A small-molecule ligand and the protein it binds are described below.
Small molecule (SMILES): Nc1ncnc2c1ncn2[C@@H]1O[C@H](COP(=O)(O)OP(=O)(O)OP(O)(O)=S)[C@@H](O)[C@H]1O

Binding-site contacts:
Ligand atom O3B contacts residue THR74 of chain 1.A at 3.4 Å (h-bond).
Ligand atom N7 contacts residue TYR104 of chain 1.A at 3.4 Å.
Ligand atom O4' contacts residue THR75 of chain 1.A at 3.5 Å (h-bond).
Ligand atom C6 contacts residue TYR104 of chain 1.A at 3.6 Å (hydrophobic).
Ligand atom O2B contacts residue SER71 of chain 1.A at 2.6 Å (h-bond).
Ligand atom O3A contacts residue GLY72 of chain 1.A at 3.5 Å.
Ligand atom O2B contacts residue GLY72 of chain 1.A at 2.9 Å (h-bond).
Ligand atom O1B contacts residue THR74 of chain 1.A at 2.5 Å (h-bond).
Ligand atom C4 contacts residue TYR104 of chain 1.A at 3.9 Å (hydrophobic).
Ligand atom O1B contacts residue LYS73 of chain 1.A at 2.6 Å (salt-bridge).
Ligand atom PG contacts residue GLN195 of chain 1.A at 3.7 Å.
Ligand atom N3 contacts residue GLY266 of chain 1.A at 3.3 Å (h-bond).
Ligand atom O4' contacts residue TYR104 of chain 1.A at 3.4 Å (h-bond).
Ligand atom C2 contacts residue GLY266 of chain 1.A at 3.5 Å.
Ligand atom C8 contacts residue TYR104 of chain 1.A at 3.5 Å (hydrophobic).
Ligand atom O3' contacts residue ASN241 of chain 1.A at 3.2 Å (h-bond).
Ligand atom C5 contacts residue TYR104 of chain 1.A at 3.5 Å (hydrophobic).
Ligand atom N9 contacts residue TYR104 of chain 1.A at 3.8 Å.
Ligand atom PB contacts residue LYS73 of chain 1.A at 3.5 Å.
Ligand atom O3A contacts residue THR74 of chain 1.A at 3.3 Å (h-bond).
Ligand atom O5' contacts residue GLY72 of chain 1.A at 3.6 Å.
Ligand atom PB contacts residue SER71 of chain 1.A at 3.8 Å.
Ligand atom O1A contacts residue THR75 of chain 1.A at 3.8 Å.
Ligand atom O3A contacts residue LYS73 of chain 1.A at 3.6 Å.
Ligand atom PB contacts residue GLY72 of chain 1.A at 3.6 Å.
Ligand atom O2B contacts residue SER70 of chain 1.A at 3.0 Å.
Ligand atom N6 contacts residue TYR104 of chain 1.A at 3.5 Å.
Ligand atom O1B contacts residue GLY72 of chain 1.A at 3.2 Å.
Ligand atom O1A contacts residue THR74 of chain 1.A at 3.1 Å.
Ligand atom O4' contacts residue ILE263 of chain 1.A at 3.7 Å.
Ligand atom O2G contacts residue GLN195 of chain 1.A at 2.9 Å (h-bond).
Ligand atom S1G contacts residue THR74 of chain 1.A at 3.5 Å (h-bond).
Ligand atom O3G contacts residue GLU69 of chain 1.A at 3.7 Å.
Ligand atom O3G contacts residue SER70 of chain 1.A at 2.6 Å (h-bond).
Ligand atom N6 contacts residue ASP101 of chain 1.A at 3.0 Å (salt-bridge).
Ligand atom O5' contacts residue THR75 of chain 1.A at 3.1 Å (h-bond).
Ligand atom O2G contacts residue LYS73 of chain 1.A at 3.8 Å.
Ligand atom C5' contacts residue GLY72 of chain 1.A at 3.9 Å.
Ligand atom PB contacts residue THR74 of chain 1.A at 3.8 Å.
Ligand atom PG contacts residue SER70 of chain 1.A at 3.8 Å.

Sequence of chain 1.A:
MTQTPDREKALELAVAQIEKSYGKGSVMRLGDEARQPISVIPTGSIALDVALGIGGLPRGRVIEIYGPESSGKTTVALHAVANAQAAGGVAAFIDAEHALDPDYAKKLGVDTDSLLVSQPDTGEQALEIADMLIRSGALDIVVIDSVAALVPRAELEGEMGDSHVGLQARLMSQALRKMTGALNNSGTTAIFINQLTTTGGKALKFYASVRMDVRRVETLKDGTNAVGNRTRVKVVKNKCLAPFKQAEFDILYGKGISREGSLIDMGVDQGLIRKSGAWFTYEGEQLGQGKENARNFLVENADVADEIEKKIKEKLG